Binding-site contacts:
Ligand atom C7 contacts residue ASN331 of chain 1.A at 3.1 Å.
Ligand atom C2 contacts residue ASN331 of chain 1.A at 2.4 Å.
Ligand atom C3 contacts residue GLN580 of chain 1.A at 4.4 Å.
Ligand atom C5 contacts residue ASN331 of chain 1.A at 3.7 Å.
Ligand atom C7 contacts residue GLN580 of chain 1.A at 3.7 Å.
Ligand atom C2 contacts residue GLN580 of chain 1.A at 4.2 Å.
Ligand atom C8 contacts residue ASN331 of chain 1.A at 4.3 Å.
Ligand atom C3 contacts residue ASN331 of chain 1.A at 3.8 Å.
Ligand atom O5 contacts residue ASN331 of chain 1.A at 2.4 Å (h-bond).
Ligand atom C1 contacts residue ASN331 of chain 1.A at 1.4 Å.
Ligand atom C1 contacts residue GLN580 of chain 1.A at 4.5 Å.
Ligand atom C4 contacts residue ASN331 of chain 1.A at 4.2 Å.
Ligand atom N2 contacts residue GLN580 of chain 1.A at 3.1 Å (h-bond).
Ligand atom C8 contacts residue PRO579 of chain 1.A at 4.0 Å (hydrophobic).
Ligand atom C8 contacts residue LEU582 of chain 1.A at 4.3 Å (hydrophobic).
Ligand atom O7 contacts residue ASN331 of chain 1.A at 2.9 Å (h-bond).
Ligand atom N2 contacts residue ASN331 of chain 1.A at 2.9 Å (h-bond).
Ligand atom C8 contacts residue GLN580 of chain 1.A at 3.3 Å.

Sequence of chain 1.A:
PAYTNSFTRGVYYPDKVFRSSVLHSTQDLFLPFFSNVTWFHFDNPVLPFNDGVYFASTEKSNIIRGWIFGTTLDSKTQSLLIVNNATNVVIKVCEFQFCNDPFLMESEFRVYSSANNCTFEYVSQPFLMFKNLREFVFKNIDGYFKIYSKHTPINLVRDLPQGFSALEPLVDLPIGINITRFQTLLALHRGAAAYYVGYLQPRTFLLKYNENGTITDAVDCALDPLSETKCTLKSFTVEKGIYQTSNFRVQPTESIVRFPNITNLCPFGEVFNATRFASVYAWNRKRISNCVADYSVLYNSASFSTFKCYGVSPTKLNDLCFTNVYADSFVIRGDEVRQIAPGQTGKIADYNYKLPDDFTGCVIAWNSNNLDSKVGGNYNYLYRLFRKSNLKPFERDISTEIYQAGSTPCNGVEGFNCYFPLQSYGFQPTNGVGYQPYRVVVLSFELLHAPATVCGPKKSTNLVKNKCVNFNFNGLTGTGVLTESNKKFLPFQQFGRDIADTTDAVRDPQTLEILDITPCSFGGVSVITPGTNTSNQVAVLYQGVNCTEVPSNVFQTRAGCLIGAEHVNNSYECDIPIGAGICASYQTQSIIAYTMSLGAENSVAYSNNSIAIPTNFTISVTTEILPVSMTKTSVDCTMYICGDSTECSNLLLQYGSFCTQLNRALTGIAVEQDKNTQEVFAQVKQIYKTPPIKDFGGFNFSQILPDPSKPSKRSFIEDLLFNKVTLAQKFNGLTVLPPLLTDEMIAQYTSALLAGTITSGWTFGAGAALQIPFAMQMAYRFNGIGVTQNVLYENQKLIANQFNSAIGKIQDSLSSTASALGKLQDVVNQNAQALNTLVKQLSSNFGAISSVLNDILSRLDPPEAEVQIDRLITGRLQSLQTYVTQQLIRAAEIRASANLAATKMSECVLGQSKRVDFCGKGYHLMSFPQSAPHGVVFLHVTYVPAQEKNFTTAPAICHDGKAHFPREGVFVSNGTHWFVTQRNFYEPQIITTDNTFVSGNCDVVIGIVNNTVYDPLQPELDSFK

The small molecule below binds the protein below.
Small molecule (SMILES): CC(=O)N[C@@H]1[C@@H](O)[C@H](O)[C@@H](CO)O[C@H]1O